This small molecule binds to this protein.
Small molecule (SMILES): O=C(O)[C@H]1O[C@H](O[P](=O)(O)O[P](=O)(O)OC[C@H]2O[C@@H](n3ccc(=O)[nH]c3=O)[C@H](O)[C@@H]2O)[C@H](O)[C@@H](O)[C@@H]1O

Sequence of chain 2.H:
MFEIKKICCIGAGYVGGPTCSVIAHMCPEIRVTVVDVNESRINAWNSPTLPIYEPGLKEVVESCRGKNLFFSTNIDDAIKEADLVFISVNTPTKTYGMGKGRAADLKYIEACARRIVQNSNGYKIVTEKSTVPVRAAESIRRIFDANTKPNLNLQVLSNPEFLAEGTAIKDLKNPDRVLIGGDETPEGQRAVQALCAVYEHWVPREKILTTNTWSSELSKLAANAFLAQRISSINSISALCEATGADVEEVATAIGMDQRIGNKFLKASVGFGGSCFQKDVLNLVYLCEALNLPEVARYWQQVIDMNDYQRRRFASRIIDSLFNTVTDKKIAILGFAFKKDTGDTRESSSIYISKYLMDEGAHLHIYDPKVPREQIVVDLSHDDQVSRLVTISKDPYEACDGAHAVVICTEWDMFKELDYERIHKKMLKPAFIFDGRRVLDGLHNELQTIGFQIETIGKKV

Binding-site contacts:
Ligand atom C4' contacts residue LYS221 of chain 2.G at 3.4 Å.
Ligand atom O5' contacts residue CYS277 of chain 2.G at 3.5 Å.
Ligand atom O2D contacts residue PHE339 of chain 2.G at 3.4 Å (h-bond).
Ligand atom O'Q contacts residue GLU162 of chain 2.G at 2.8 Å (salt-bridge).
Ligand atom O3A contacts residue LYS340 of chain 2.G at 3.1 Å (salt-bridge).
Ligand atom O3D contacts residue GLY274 of chain 2.G at 2.8 Å (h-bond).
Ligand atom O2' contacts residue ARG261 of chain 2.H at 2.8 Å (salt-bridge).
Ligand atom O4D contacts residue ILE232 of chain 2.G at 3.4 Å.
Ligand atom C1' contacts residue PHE278 of chain 2.G at 3.5 Å (hydrophobic).
Ligand atom C5' contacts residue LEU164 of chain 2.G at 3.3 Å (hydrophobic).
Ligand atom O2A contacts residue PHE266 of chain 2.G at 3.5 Å.
Ligand atom C3' contacts residue LEU164 of chain 2.G at 3.5 Å (hydrophobic).
Ligand atom O1A contacts residue LYS340 of chain 2.G at 3.3 Å (salt-bridge).
Ligand atom O4 contacts residue PHE266 of chain 2.G at 3.3 Å.
Ligand atom O'P contacts residue GLU162 of chain 2.G at 3.5 Å (salt-bridge).
Ligand atom O4' contacts residue LEU164 of chain 2.G at 2.7 Å (h-bond).
Ligand atom C6' contacts residue CYS277 of chain 2.G at 3.2 Å (hydrophobic).
Ligand atom C4' contacts residue LEU164 of chain 2.G at 3.3 Å (hydrophobic).
Ligand atom O'P contacts residue CYS277 of chain 2.G at 3.4 Å.
Ligand atom O4D contacts residue PHE273 of chain 2.G at 3.4 Å.
Ligand atom N1 contacts residue ILE232 of chain 2.G at 3.4 Å.
Ligand atom O2A contacts residue PHE278 of chain 2.G at 3.3 Å.
Ligand atom O'Q contacts residue LEU164 of chain 2.G at 3.5 Å (h-bond).
Ligand atom O'P contacts residue LYS221 of chain 2.G at 3.2 Å (salt-bridge).
Ligand atom O2D contacts residue ARG443 of chain 2.G at 3.0 Å (salt-bridge).
Ligand atom O4 contacts residue LYS268 of chain 2.G at 3.1 Å (salt-bridge).
Ligand atom O3' contacts residue ARG261 of chain 2.H at 3.0 Å (salt-bridge).
Ligand atom C5D contacts residue GLY274 of chain 2.G at 3.6 Å.
Ligand atom C6' contacts residue GLU162 of chain 2.G at 3.4 Å.
Ligand atom O4' contacts residue PHE163 of chain 2.G at 3.4 Å.
Ligand atom C6 contacts residue ILE232 of chain 2.G at 3.5 Å (hydrophobic).
Ligand atom O4' contacts residue LYS221 of chain 2.G at 2.9 Å (salt-bridge).
Ligand atom N3 contacts residue LYS268 of chain 2.G at 2.9 Å (salt-bridge).
Ligand atom O3D contacts residue PHE339 of chain 2.G at 2.8 Å (h-bond).
Ligand atom C4D contacts residue GLY274 of chain 2.G at 3.4 Å.
Ligand atom O2B contacts residue GLU166 of chain 2.G at 2.9 Å (salt-bridge).
Ligand atom O2 contacts residue SER270 of chain 2.G at 2.7 Å (h-bond).
Ligand atom O'P contacts residue ASN225 of chain 2.G at 2.8 Å (h-bond).
Ligand atom C3D contacts residue PHE339 of chain 2.G at 3.5 Å (hydrophobic).
Ligand atom O'Q contacts residue CYS277 of chain 2.G at 3.1 Å (h-bond).

Sequence of chain 2.G:
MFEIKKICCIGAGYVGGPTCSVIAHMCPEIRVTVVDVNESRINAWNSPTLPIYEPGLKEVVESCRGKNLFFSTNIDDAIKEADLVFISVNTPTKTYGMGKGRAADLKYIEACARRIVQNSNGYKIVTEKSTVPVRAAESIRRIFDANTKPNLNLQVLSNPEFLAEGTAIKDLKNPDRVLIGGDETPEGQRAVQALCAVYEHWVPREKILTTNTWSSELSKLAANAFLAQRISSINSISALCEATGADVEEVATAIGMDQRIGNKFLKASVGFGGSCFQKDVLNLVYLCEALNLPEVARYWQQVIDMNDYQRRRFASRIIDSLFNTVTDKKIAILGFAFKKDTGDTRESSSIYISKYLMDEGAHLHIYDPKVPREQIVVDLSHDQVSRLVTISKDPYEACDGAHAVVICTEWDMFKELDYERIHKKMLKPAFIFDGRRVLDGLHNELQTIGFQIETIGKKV